The protein below binds the small molecule below.
Small molecule (SMILES): Nc1nc2c(ncn2[C@H]2C[C@H](O)[C@@H](COP(=O)(O)OP(=O)(O)[C@@H](F)P(=O)(O)O)O2)c(=O)[nH]1

Binding-site contacts:
Ligand atom O3' contacts residue GLY274 of chain 1.A at 3.3 Å.
Ligand atom O1A contacts residue MG1 of chain 1.E at 2.0 Å.
Ligand atom N7 contacts residue ASP276 of chain 1.A at 3.4 Å.
Ligand atom O1G contacts residue MG1 of chain 1.E at 2.1 Å.
Ligand atom C1' contacts residue TYR271 of chain 1.A at 3.4 Å (hydrophobic).
Ligand atom O1B contacts residue SER180 of chain 1.A at 3.7 Å.
Ligand atom O2G contacts residue GLY189 of chain 1.A at 3.2 Å (h-bond).
Ligand atom O3G contacts residue SER188 of chain 1.A at 3.6 Å.
Ligand atom O1A contacts residue NA1 of chain 1.F at 2.7 Å (h-bond).
Ligand atom O3A contacts residue MG1 of chain 1.E at 3.5 Å.
Ligand atom P3 contacts residue MG1 of chain 1.E at 3.4 Å.
Ligand atom P3 contacts residue GLY189 of chain 1.A at 3.5 Å.
Ligand atom N3 contacts residue TYR271 of chain 1.A at 3.4 Å.
Ligand atom O1B contacts residue ARG183 of chain 1.A at 2.7 Å (salt-bridge).
Ligand atom C4' contacts residue PHE272 of chain 1.A at 3.6 Å (hydrophobic).
Ligand atom P1 contacts residue NA1 of chain 1.F at 3.7 Å.
Ligand atom C1' contacts residue ASN279 of chain 1.A at 3.7 Å.
Ligand atom C2 contacts residue ASN279 of chain 1.A at 3.6 Å.
Ligand atom O3G contacts residue SER180 of chain 1.A at 2.6 Å (h-bond).
Ligand atom N2 contacts residue ASN279 of chain 1.A at 3.6 Å.
Ligand atom O1A contacts residue ASP192 of chain 1.A at 3.0 Å (salt-bridge).
Ligand atom O1A contacts residue ASP190 of chain 1.A at 3.2 Å (salt-bridge).
Ligand atom C2' contacts residue TYR271 of chain 1.A at 3.2 Å (hydrophobic).
Ligand atom P1 contacts residue MG1 of chain 1.E at 3.3 Å.
Ligand atom O3G contacts residue GLY189 of chain 1.A at 3.0 Å (h-bond).
Ligand atom P2 contacts residue MG1 of chain 1.E at 3.2 Å.
Ligand atom O2B contacts residue ASP192 of chain 1.A at 2.9 Å (salt-bridge).
Ligand atom O2B contacts residue MG1 of chain 1.E at 2.1 Å.
Ligand atom O2B contacts residue SER180 of chain 1.A at 3.2 Å (h-bond).
Ligand atom C5' contacts residue ASP192 of chain 1.A at 3.5 Å.
Ligand atom C5 contacts residue ASP276 of chain 1.A at 3.6 Å.
Ligand atom C2' contacts residue ASN279 of chain 1.A at 3.4 Å.
Ligand atom O3' contacts residue THR273 of chain 1.A at 3.4 Å (h-bond).
Ligand atom C2' contacts residue GLY274 of chain 1.A at 3.4 Å.
Ligand atom N2 contacts residue ARG283 of chain 1.A at 3.1 Å.
Ligand atom C8 contacts residue ASP276 of chain 1.A at 3.7 Å.
Ligand atom O2B contacts residue GLY179 of chain 1.A at 3.3 Å.
Ligand atom O1G contacts residue ASP190 of chain 1.A at 3.0 Å (salt-bridge).
Ligand atom N3 contacts residue ASN279 of chain 1.A at 2.9 Å (h-bond).
Ligand atom O3' contacts residue ARG183 of chain 1.A at 3.6 Å (salt-bridge).

Sequence of chain 1.A:
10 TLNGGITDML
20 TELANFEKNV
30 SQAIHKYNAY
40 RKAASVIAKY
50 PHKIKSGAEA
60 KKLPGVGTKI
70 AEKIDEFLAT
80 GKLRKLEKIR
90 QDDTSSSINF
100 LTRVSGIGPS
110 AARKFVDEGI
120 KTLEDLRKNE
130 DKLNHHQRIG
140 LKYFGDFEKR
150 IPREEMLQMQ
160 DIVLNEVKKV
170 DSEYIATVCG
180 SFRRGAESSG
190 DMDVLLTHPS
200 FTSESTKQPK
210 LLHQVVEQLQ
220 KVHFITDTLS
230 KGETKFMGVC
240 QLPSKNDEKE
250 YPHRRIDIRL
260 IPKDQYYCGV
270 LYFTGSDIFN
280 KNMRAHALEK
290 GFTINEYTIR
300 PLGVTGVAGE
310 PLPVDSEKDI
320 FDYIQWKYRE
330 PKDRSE